Binding-site contacts:
Ligand atom O5 contacts residue GLN153 of chain 1.A at 2.9 Å (h-bond).
Ligand atom O6A contacts residue ASN202 of chain 1.A at 3.0 Å (h-bond).
Ligand atom CH3 contacts residue VAL174 of chain 1.A at 3.6 Å (hydrophobic).
Ligand atom CH3 contacts residue SER283 of chain 1.A at 3.5 Å.
Ligand atom C1 contacts residue TRP245 of chain 1.A at 3.6 Å (hydrophobic).
Ligand atom O5 contacts residue TRP245 of chain 1.A at 2.9 Å (h-bond).
Ligand atom O6A contacts residue GLN153 of chain 1.A at 3.0 Å (h-bond).
Ligand atom C6 contacts residue ASP175 of chain 1.A at 3.0 Å.
Ligand atom C1 contacts residue GLN153 of chain 1.A at 3.7 Å.
Ligand atom CH3 contacts residue SER204 of chain 1.A at 3.3 Å.
Ligand atom C1 contacts residue ARG243 of chain 1.A at 3.7 Å.
Ligand atom O4 contacts residue ARG243 of chain 1.A at 3.6 Å.
Ligand atom C4 contacts residue MET282 of chain 1.A at 3.6 Å (hydrophobic).
Ligand atom O2 contacts residue GLN129 of chain 1.A at 3.1 Å (h-bond).
Ligand atom C6 contacts residue ASN202 of chain 1.A at 3.5 Å.
Ligand atom O6A contacts residue GLN129 of chain 1.A at 3.6 Å (h-bond).
Ligand atom O5 contacts residue GLN129 of chain 1.A at 3.3 Å (h-bond).
Ligand atom O6A contacts residue ARG243 of chain 1.A at 3.3 Å (salt-bridge).
Ligand atom O6A contacts residue LYS199 of chain 1.A at 3.6 Å.
Ligand atom C2 contacts residue THR85 of chain 1.A at 3.7 Å.
Ligand atom C3 contacts residue THR85 of chain 1.A at 3.7 Å.
Ligand atom C5 contacts residue ASP175 of chain 1.A at 3.2 Å.
Ligand atom O3 contacts residue THR85 of chain 1.A at 2.8 Å (h-bond).
Ligand atom O2 contacts residue THR85 of chain 1.A at 2.9 Å (h-bond).
Ligand atom O6B contacts residue THR248 of chain 1.A at 2.7 Å (h-bond).
Ligand atom O6B contacts residue ASN202 of chain 1.A at 3.1 Å (h-bond).
Ligand atom O6B contacts residue ASP175 of chain 1.A at 3.1 Å (salt-bridge).
Ligand atom O6A contacts residue ARG195 of chain 1.A at 3.0 Å (salt-bridge).
Ligand atom O6A contacts residue PRO247 of chain 1.A at 3.5 Å.
Ligand atom O6A contacts residue ASP175 of chain 1.A at 3.5 Å (salt-bridge).
Ligand atom O3 contacts residue GLN153 of chain 1.A at 2.9 Å (h-bond).
Ligand atom O6A contacts residue THR248 of chain 1.A at 3.0 Å (h-bond).
Ligand atom CH3 contacts residue TYR206 of chain 1.A at 3.6 Å (hydrophobic).
Ligand atom O6B contacts residue TYR206 of chain 1.A at 3.2 Å (h-bond).
Ligand atom O6A contacts residue TRP245 of chain 1.A at 3.2 Å (h-bond).
Ligand atom O5 contacts residue ARG243 of chain 1.A at 3.0 Å (salt-bridge).
Ligand atom CH3 contacts residue ARG195 of chain 1.A at 3.5 Å.
Ligand atom CH3 contacts residue PHE178 of chain 1.A at 3.2 Å (hydrophobic).
Ligand atom C6 contacts residue THR248 of chain 1.A at 3.4 Å.
Ligand atom CH3 contacts residue VAL203 of chain 1.A at 3.4 Å (hydrophobic).

A protein and the small-molecule ligand that binds it are described below.
Small molecule (SMILES): COC(=O)[C@H]1O[C@H](O[C@@H]2[C@H](O)[C@@H](O)[C@@H](O[C@@H]3[C@H](O)[C@@H](O)[C@@H](O[C@@H]4[C@H](O)[C@@H](O)[C@@H](O[C@@H]5[C@H](O)[C@@H](O)[C@@H](O)O[C@@H]5C(=O)O)O[C@@H]4C(=O)OC)O[C@@H]3C(=O)OC)O[C@@H]2C(=O)OC)[C@H](O)[C@@H](O)[C@H]1O[C@H]1O[C@H](C(=O)O)[C@H](O)[C@H](O)[C@H]1O

Sequence of chain 1.A:
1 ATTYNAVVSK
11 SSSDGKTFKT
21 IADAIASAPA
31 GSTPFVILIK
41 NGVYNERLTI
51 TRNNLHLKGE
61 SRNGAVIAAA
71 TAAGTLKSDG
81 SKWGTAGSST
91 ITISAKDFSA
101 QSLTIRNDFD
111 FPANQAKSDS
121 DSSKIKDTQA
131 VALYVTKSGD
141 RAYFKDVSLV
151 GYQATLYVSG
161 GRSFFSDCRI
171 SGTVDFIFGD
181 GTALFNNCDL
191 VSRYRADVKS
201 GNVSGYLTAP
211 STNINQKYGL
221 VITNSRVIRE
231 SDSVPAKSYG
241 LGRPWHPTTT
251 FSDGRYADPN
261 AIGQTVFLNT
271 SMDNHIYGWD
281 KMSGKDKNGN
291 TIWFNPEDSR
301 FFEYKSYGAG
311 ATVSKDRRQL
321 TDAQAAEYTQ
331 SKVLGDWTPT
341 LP